Sequence of chain 2.D:
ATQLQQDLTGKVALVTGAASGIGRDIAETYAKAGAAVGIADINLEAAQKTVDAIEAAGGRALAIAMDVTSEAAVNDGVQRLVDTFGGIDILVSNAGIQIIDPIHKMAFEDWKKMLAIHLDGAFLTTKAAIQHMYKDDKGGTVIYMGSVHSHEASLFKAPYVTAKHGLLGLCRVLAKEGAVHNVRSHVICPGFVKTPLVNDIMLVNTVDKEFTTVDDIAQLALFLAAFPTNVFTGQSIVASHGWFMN

A protein and the small-molecule ligand that binds it are described below.
Small molecule (SMILES): CCC(=O)CC(=O)O

Binding-site contacts:
Ligand atom CAG contacts residue PRO191 of chain 2.D at 4.3 Å (hydrophobic).
Ligand atom CAF contacts residue NAD1 of chain 2.K at 3.6 Å.
Ligand atom OAA contacts residue NAD1 of chain 2.K at 2.9 Å.
Ligand atom CAD contacts residue NAD1 of chain 2.K at 3.5 Å.
Ligand atom CAH contacts residue GLN99 of chain 2.D at 3.5 Å.
Ligand atom CAE contacts residue PHE193 of chain 2.D at 4.5 Å (hydrophobic).
Ligand atom OAB contacts residue GLN99 of chain 2.D at 2.8 Å (h-bond).
Ligand atom CAF contacts residue PHE193 of chain 2.D at 3.6 Å (hydrophobic).
Ligand atom CAE contacts residue HIS150 of chain 2.D at 4.4 Å.
Ligand atom CAD contacts residue PHE193 of chain 2.D at 4.3 Å (hydrophobic).
Ligand atom CAE contacts residue TYR161 of chain 2.D at 3.6 Å (hydrophobic).
Ligand atom CAH contacts residue PHE193 of chain 2.D at 3.9 Å (hydrophobic).
Ligand atom CAH contacts residue LYS158 of chain 2.D at 3.1 Å.
Ligand atom CAH contacts residue TYR161 of chain 2.D at 4.5 Å (hydrophobic).
Ligand atom CAG contacts residue SER148 of chain 2.D at 2.3 Å.
Ligand atom CAD contacts residue SER148 of chain 2.D at 3.7 Å.
Ligand atom CAD contacts residue GLY192 of chain 2.D at 4.5 Å.
Ligand atom CAG contacts residue TYR161 of chain 2.D at 3.6 Å (hydrophobic).
Ligand atom CAE contacts residue SER148 of chain 2.D at 4.4 Å.
Ligand atom OAC contacts residue TYR161 of chain 2.D at 4.2 Å.
Ligand atom OAA contacts residue TYR161 of chain 2.D at 2.4 Å (h-bond).
Ligand atom CAG contacts residue NAD1 of chain 2.K at 3.6 Å.
Ligand atom CAF contacts residue VAL199 of chain 2.D at 4.0 Å (hydrophobic).
Ligand atom OAC contacts residue HIS150 of chain 2.D at 3.3 Å.
Ligand atom OAB contacts residue LYS158 of chain 2.D at 3.3 Å (salt-bridge).
Ligand atom OAA contacts residue SER148 of chain 2.D at 4.0 Å.
Ligand atom CAD contacts residue HIS150 of chain 2.D at 3.7 Å.
Ligand atom CAE contacts residue NAD1 of chain 2.K at 3.1 Å.
Ligand atom CAG contacts residue HIS150 of chain 2.D at 3.0 Å.
Ligand atom OAC contacts residue PHE193 of chain 2.D at 4.0 Å.
Ligand atom OAC contacts residue GLN99 of chain 2.D at 3.7 Å.
Ligand atom CAF contacts residue LYS158 of chain 2.D at 4.4 Å.
Ligand atom OAC contacts residue LYS158 of chain 2.D at 2.6 Å (salt-bridge).
Ligand atom CAD contacts residue TYR161 of chain 2.D at 4.4 Å (hydrophobic).